The small molecule below binds the protein below.
Small molecule (SMILES): Cc1cnc(NC(=O)c2cc(S(=O)(=O)N(C)C)ccc2N2CCCC2)s1

Binding-site contacts:
Ligand atom C01 contacts residue ILE346 of chain 1.A at 4.3 Å (hydrophobic).
Ligand atom C23 contacts residue ARG329 of chain 1.A at 3.2 Å.
Ligand atom C20 contacts residue ARG329 of chain 1.A at 4.0 Å.
Ligand atom C01 contacts residue TRP526 of chain 1.A at 3.9 Å (hydrophobic).
Ligand atom C12 contacts residue OTP1 of chain 1.Q at 3.6 Å.
Ligand atom C24 contacts residue ILE346 of chain 1.A at 4.2 Å (hydrophobic).
Ligand atom C02 contacts residue VAL349 of chain 1.A at 4.0 Å (hydrophobic).
Ligand atom C24 contacts residue MET403 of chain 1.A at 4.0 Å (hydrophobic).
Ligand atom C24 contacts residue SER332 of chain 1.A at 4.2 Å.
Ligand atom N19 contacts residue ARG329 of chain 1.A at 3.3 Å (salt-bridge).
Ligand atom O17 contacts residue OTP1 of chain 1.Q at 3.1 Å (h-bond).
Ligand atom C01 contacts residue VAL349 of chain 1.A at 3.5 Å (hydrophobic).
Ligand atom C25 contacts residue MET403 of chain 1.A at 3.5 Å (hydrophobic).
Ligand atom C21 contacts residue ARG329 of chain 1.A at 3.4 Å.
Ligand atom C15 contacts residue OTP1 of chain 1.Q at 3.4 Å.
Ligand atom C03 contacts residue HIS352 of chain 1.A at 3.9 Å.
Ligand atom C01 contacts residue ILE345 of chain 1.A at 3.3 Å (hydrophobic).
Ligand atom O18 contacts residue PHE330 of chain 1.A at 4.0 Å.
Ligand atom N04 contacts residue HIS352 of chain 1.A at 4.0 Å.
Ligand atom S16 contacts residue OTP1 of chain 1.Q at 3.8 Å.
Ligand atom C08 contacts residue OTP1 of chain 1.Q at 3.5 Å.
Ligand atom C03 contacts residue VAL349 of chain 1.A at 3.6 Å (hydrophobic).
Ligand atom C13 contacts residue OTP1 of chain 1.Q at 3.6 Å.
Ligand atom C25 contacts residue ARG329 of chain 1.A at 4.2 Å.
Ligand atom C24 contacts residue ARG329 of chain 1.A at 3.3 Å.
Ligand atom O18 contacts residue OTP1 of chain 1.Q at 3.9 Å.
Ligand atom C25 contacts residue LEU333 of chain 1.A at 3.7 Å (hydrophobic).
Ligand atom C05 contacts residue OTP1 of chain 1.Q at 3.9 Å.
Ligand atom C20 contacts residue PHE256 of chain 1.A at 3.7 Å (hydrophobic).
Ligand atom C20 contacts residue TYR89 of chain 1.A at 3.9 Å (hydrophobic).
Ligand atom C23 contacts residue ILE346 of chain 1.A at 4.2 Å (hydrophobic).
Ligand atom O18 contacts residue TYR89 of chain 1.A at 3.9 Å.
Ligand atom C12 contacts residue PHE330 of chain 1.A at 4.0 Å (hydrophobic).
Ligand atom N04 contacts residue OTP1 of chain 1.Q at 3.9 Å.
Ligand atom N07 contacts residue OTP1 of chain 1.Q at 2.9 Å (h-bond).
Ligand atom C10 contacts residue OTP1 of chain 1.Q at 3.6 Å.
Ligand atom O18 contacts residue GLY210 of chain 1.A at 3.3 Å (h-bond).
Ligand atom O09 contacts residue HIS352 of chain 1.A at 4.0 Å.
Ligand atom C14 contacts residue OTP1 of chain 1.Q at 4.2 Å.
Ligand atom C13 contacts residue PHE330 of chain 1.A at 3.4 Å (hydrophobic).

Sequence of chain 1.A:
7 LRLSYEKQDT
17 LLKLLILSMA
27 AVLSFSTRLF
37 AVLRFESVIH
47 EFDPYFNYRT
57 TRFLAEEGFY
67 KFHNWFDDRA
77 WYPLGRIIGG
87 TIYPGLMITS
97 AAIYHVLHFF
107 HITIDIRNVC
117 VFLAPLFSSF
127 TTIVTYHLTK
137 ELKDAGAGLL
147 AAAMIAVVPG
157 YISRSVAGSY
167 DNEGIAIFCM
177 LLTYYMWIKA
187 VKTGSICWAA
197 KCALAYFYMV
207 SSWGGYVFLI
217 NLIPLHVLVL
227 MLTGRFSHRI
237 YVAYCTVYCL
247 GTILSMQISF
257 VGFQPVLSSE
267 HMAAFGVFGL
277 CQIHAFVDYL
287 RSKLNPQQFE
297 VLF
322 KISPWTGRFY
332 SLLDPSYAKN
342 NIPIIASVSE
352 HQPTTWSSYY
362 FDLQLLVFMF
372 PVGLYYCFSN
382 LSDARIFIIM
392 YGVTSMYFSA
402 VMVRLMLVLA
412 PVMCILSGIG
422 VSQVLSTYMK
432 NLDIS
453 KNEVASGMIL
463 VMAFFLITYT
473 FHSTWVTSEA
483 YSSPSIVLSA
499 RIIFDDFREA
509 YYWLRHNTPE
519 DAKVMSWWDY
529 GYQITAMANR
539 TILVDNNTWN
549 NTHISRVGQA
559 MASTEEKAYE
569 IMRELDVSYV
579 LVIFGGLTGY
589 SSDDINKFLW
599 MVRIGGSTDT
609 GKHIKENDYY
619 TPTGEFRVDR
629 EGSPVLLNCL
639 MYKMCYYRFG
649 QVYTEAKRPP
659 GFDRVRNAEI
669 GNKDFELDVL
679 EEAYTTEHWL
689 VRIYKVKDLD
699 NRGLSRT